Binding-site contacts:
Ligand atom OAC contacts residue LEU44 of chain 1.A at 3.8 Å.
Ligand atom NAB contacts residue SER98 of chain 1.A at 3.9 Å.
Ligand atom SAL contacts residue VAL94 of chain 1.A at 3.5 Å (h-bond).
Ligand atom CAO contacts residue LEU16 of chain 1.A at 4.0 Å (hydrophobic).
Ligand atom CAM contacts residue GLU92 of chain 1.A at 3.6 Å.
Ligand atom SAL contacts residue LEU44 of chain 1.A at 4.1 Å.
Ligand atom NAK contacts residue LEU44 of chain 1.A at 3.5 Å.
Ligand atom OAC contacts residue PHE93 of chain 1.A at 3.5 Å.
Ligand atom CAJ contacts residue SER98 of chain 1.A at 4.2 Å.
Ligand atom CAH contacts residue PHE93 of chain 1.A at 4.0 Å (hydrophobic).
Ligand atom CAQ contacts residue LEU16 of chain 1.A at 3.8 Å (hydrophobic).
Ligand atom CAH contacts residue VAL94 of chain 1.A at 3.8 Å (hydrophobic).
Ligand atom OAC contacts residue GLU92 of chain 1.A at 3.5 Å (salt-bridge).
Ligand atom CAS contacts residue LEU44 of chain 1.A at 3.7 Å (hydrophobic).
Ligand atom CAM contacts residue LEU44 of chain 1.A at 3.4 Å (hydrophobic).
Ligand atom CAI contacts residue LEU16 of chain 1.A at 3.7 Å (hydrophobic).
Ligand atom OAC contacts residue VAL94 of chain 1.A at 2.8 Å (h-bond).
Ligand atom NAA contacts residue LEU145 of chain 1.A at 3.5 Å.
Ligand atom CAP contacts residue GLY97 of chain 1.A at 3.6 Å.
Ligand atom CAM contacts residue LEU145 of chain 1.A at 3.9 Å (hydrophobic).
Ligand atom CAM contacts residue VAL94 of chain 1.A at 3.8 Å (hydrophobic).
Ligand atom CAG contacts residue LEU16 of chain 1.A at 3.8 Å (hydrophobic).
Ligand atom NAA contacts residue GLU92 of chain 1.A at 2.7 Å (salt-bridge).
Ligand atom NAA contacts residue LEU44 of chain 1.A at 3.4 Å.
Ligand atom CAP contacts residue LEU16 of chain 1.A at 3.9 Å (hydrophobic).
Ligand atom CAQ contacts residue GLY97 of chain 1.A at 3.5 Å.
Ligand atom OAD contacts residue LEU145 of chain 1.A at 3.8 Å.
Ligand atom CAN contacts residue LEU145 of chain 1.A at 4.1 Å (hydrophobic).
Ligand atom CAS contacts residue LEU145 of chain 1.A at 4.2 Å (hydrophobic).
Ligand atom CAJ contacts residue GLY97 of chain 1.A at 4.0 Å.
Ligand atom CAF contacts residue LYS95 of chain 1.A at 3.7 Å.
Ligand atom SAL contacts residue GLY97 of chain 1.A at 3.9 Å.
Ligand atom SAL contacts residue PHE93 of chain 1.A at 4.0 Å.
Ligand atom CAH contacts residue LEU16 of chain 1.A at 4.1 Å (hydrophobic).
Ligand atom CAH contacts residue GLY97 of chain 1.A at 3.7 Å.
Ligand atom NAA contacts residue VAL94 of chain 1.A at 4.0 Å.
Ligand atom NAK contacts residue LEU145 of chain 1.A at 3.9 Å.
Ligand atom SAL contacts residue LEU16 of chain 1.A at 4.0 Å.
Ligand atom CAF contacts residue LEU16 of chain 1.A at 4.2 Å (hydrophobic).
Ligand atom CAH contacts residue LYS95 of chain 1.A at 4.0 Å.

Sequence of chain 1.A:
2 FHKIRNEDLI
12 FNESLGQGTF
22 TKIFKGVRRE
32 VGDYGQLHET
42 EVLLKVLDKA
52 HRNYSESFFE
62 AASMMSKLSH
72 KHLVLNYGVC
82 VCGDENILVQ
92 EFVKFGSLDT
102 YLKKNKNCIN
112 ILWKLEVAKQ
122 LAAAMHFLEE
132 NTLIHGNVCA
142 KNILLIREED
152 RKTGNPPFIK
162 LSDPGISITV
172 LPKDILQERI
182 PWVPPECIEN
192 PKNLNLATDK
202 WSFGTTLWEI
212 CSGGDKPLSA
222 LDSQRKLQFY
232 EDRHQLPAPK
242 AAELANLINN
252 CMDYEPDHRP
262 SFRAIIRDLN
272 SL

This protein binds this small molecule.
Small molecule (SMILES): NC(=O)Nc1sc(-c2ccccc2)cc1C(N)=O